Binding-site contacts:
Ligand atom C8 contacts residue ASP67 of chain 15.E at 4.0 Å.
Ligand atom C7 contacts residue TYR90 of chain 15.E at 4.1 Å (hydrophobic).
Ligand atom C6 contacts residue PHE119 of chain 15.E at 3.8 Å (hydrophobic).
Ligand atom C4 contacts residue ASN118 of chain 15.E at 4.2 Å.
Ligand atom C6 contacts residue THR89 of chain 15.E at 4.2 Å.
Ligand atom O4 contacts residue THR300 of chain 16.A at 4.5 Å.
Ligand atom O7 contacts residue SER66 of chain 15.E at 3.5 Å.
Ligand atom O7 contacts residue ASN118 of chain 15.E at 3.0 Å (h-bond).
Ligand atom N2 contacts residue TYR90 of chain 15.E at 4.4 Å.
Ligand atom C8 contacts residue TYR90 of chain 15.E at 3.8 Å (hydrophobic).
Ligand atom C6 contacts residue THR120 of chain 15.E at 3.4 Å.
Ligand atom C7 contacts residue ASP67 of chain 15.E at 3.9 Å.
Ligand atom C5 contacts residue THR89 of chain 15.E at 4.2 Å.
Ligand atom C5 contacts residue ASN118 of chain 15.E at 3.6 Å.
Ligand atom O5 contacts residue PHE119 of chain 15.E at 3.8 Å.
Ligand atom O5 contacts residue THR120 of chain 15.E at 3.4 Å (h-bond).
Ligand atom O6 contacts residue THR120 of chain 15.E at 2.5 Å (h-bond).
Ligand atom C8 contacts residue ASN118 of chain 15.E at 4.4 Å.
Ligand atom C1 contacts residue ASN118 of chain 15.E at 1.4 Å.
Ligand atom C5 contacts residue PHE119 of chain 15.E at 4.4 Å (hydrophobic).
Ligand atom C7 contacts residue ASN118 of chain 15.E at 3.1 Å.
Ligand atom C2 contacts residue ASN118 of chain 15.E at 2.5 Å.
Ligand atom O5 contacts residue SER66 of chain 15.E at 4.4 Å.
Ligand atom C5 contacts residue THR120 of chain 15.E at 4.0 Å.
Ligand atom O5 contacts residue THR89 of chain 15.E at 4.3 Å.
Ligand atom N2 contacts residue ASN118 of chain 15.E at 2.9 Å (h-bond).
Ligand atom O7 contacts residue ASP67 of chain 15.E at 3.5 Å (salt-bridge).
Ligand atom C3 contacts residue ASN118 of chain 15.E at 3.8 Å.
Ligand atom C1 contacts residue SER66 of chain 15.E at 4.5 Å.
Ligand atom O6 contacts residue PHE119 of chain 15.E at 4.0 Å.
Ligand atom C1 contacts residue THR89 of chain 15.E at 4.4 Å.
Ligand atom O5 contacts residue ASN118 of chain 15.E at 2.3 Å (h-bond).

The protein below binds the small molecule below.
Small molecule (SMILES): CC(=O)N[C@@H]1[C@@H](O)[C@H](O)[C@@H](CO)O[C@H]1O

Sequence of chain 15.E:
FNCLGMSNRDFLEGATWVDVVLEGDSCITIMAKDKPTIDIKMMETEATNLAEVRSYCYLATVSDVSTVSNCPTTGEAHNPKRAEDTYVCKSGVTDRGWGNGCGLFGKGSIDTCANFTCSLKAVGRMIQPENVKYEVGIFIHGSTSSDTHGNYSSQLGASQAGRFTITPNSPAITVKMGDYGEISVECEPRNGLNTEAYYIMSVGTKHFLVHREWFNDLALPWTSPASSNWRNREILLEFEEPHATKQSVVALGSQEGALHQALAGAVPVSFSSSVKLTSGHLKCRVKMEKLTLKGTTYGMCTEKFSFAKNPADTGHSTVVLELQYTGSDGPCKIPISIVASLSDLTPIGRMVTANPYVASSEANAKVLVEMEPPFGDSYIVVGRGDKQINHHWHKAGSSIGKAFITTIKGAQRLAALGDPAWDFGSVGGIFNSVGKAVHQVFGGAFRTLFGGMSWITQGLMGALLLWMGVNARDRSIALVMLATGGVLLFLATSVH

Sequence of chain 16.A:
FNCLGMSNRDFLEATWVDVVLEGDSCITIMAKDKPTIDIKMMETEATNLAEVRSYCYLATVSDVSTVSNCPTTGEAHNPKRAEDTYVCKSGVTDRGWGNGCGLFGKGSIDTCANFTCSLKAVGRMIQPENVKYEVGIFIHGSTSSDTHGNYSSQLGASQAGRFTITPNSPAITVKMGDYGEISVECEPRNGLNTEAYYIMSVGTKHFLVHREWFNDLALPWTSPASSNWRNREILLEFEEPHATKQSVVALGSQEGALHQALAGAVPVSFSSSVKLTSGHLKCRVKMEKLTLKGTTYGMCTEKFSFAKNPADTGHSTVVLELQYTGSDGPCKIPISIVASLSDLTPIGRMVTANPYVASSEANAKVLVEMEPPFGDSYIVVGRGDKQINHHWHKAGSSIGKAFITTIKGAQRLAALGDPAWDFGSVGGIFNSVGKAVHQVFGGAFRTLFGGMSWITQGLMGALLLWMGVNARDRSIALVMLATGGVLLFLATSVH